Sequence of chain 1.A:
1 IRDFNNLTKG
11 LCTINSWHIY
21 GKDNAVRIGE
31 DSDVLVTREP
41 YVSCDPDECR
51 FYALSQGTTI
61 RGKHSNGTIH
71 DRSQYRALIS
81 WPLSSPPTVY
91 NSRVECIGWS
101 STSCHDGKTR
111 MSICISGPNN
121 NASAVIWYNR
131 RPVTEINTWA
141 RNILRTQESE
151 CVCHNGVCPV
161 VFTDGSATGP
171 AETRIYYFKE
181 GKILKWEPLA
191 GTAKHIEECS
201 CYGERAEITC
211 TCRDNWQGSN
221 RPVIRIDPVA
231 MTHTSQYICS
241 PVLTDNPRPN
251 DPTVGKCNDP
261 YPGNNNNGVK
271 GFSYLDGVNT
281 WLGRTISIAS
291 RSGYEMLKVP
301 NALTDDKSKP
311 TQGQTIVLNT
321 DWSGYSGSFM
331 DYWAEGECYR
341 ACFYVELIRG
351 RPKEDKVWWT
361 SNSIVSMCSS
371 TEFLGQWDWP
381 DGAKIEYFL

This protein binds this small molecule.
Small molecule (SMILES): CC(=O)N[C@@H]1[C@@H](O)[C@H](O)[C@@H](CO)O[C@H]1O

Binding-site contacts:
Ligand atom C3 contacts residue ASN155 of chain 1.A at 4.0 Å.
Ligand atom O6 contacts residue HIS154 of chain 1.A at 2.9 Å (h-bond).
Ligand atom O7 contacts residue ASN6 of chain 1.A at 2.7 Å (h-bond).
Ligand atom C8 contacts residue ASP3 of chain 1.A at 3.8 Å.
Ligand atom C5 contacts residue ASN6 of chain 1.A at 3.7 Å.
Ligand atom C7 contacts residue ASN6 of chain 1.A at 3.1 Å.
Ligand atom O5 contacts residue HIS154 of chain 1.A at 4.0 Å.
Ligand atom N2 contacts residue ASN155 of chain 1.A at 4.0 Å.
Ligand atom C8 contacts residue ASN6 of chain 1.A at 4.4 Å.
Ligand atom C2 contacts residue ASN6 of chain 1.A at 2.4 Å.
Ligand atom C2 contacts residue ASN155 of chain 1.A at 4.1 Å.
Ligand atom O5 contacts residue ASN6 of chain 1.A at 2.4 Å (h-bond).
Ligand atom N2 contacts residue ASN6 of chain 1.A at 3.0 Å (h-bond).
Ligand atom C1 contacts residue ASN6 of chain 1.A at 1.4 Å.
Ligand atom C3 contacts residue ASN6 of chain 1.A at 3.8 Å.
Ligand atom C6 contacts residue HIS154 of chain 1.A at 4.2 Å.
Ligand atom C5 contacts residue ASN155 of chain 1.A at 4.2 Å.
Ligand atom C1 contacts residue ASN155 of chain 1.A at 3.7 Å.
Ligand atom C4 contacts residue ASN6 of chain 1.A at 4.2 Å.
Ligand atom O6 contacts residue VAL229 of chain 1.A at 3.7 Å.
Ligand atom C8 contacts residue PHE4 of chain 1.A at 4.4 Å (hydrophobic).
Ligand atom O5 contacts residue ASN155 of chain 1.A at 4.3 Å.